A small-molecule ligand and the protein it binds are described below.
Small molecule (SMILES): COC(=O)[C@H](C#N)Cc1c(-c2ccc(C)cc2)c2c(N)ncnc2n1/C=C/CO

Binding-site contacts:
Ligand atom C26 contacts residue CYS162 of chain 1.A at 3.4 Å (hydrophobic).
Ligand atom C28 contacts residue MET98 of chain 1.A at 3.5 Å (hydrophobic).
Ligand atom O16 contacts residue CYS38 of chain 1.A at 3.9 Å.
Ligand atom N29 contacts residue MET98 of chain 1.A at 2.9 Å (h-bond).
Ligand atom C13 contacts residue CYS38 of chain 1.A at 3.1 Å (hydrophobic).
Ligand atom C23 contacts residue THR95 of chain 1.A at 3.8 Å.
Ligand atom C21 contacts residue ALA51 of chain 1.A at 3.7 Å (hydrophobic).
Ligand atom C25 contacts residue ILE79 of chain 1.A at 3.7 Å (hydrophobic).
Ligand atom C22 contacts residue LYS53 of chain 1.A at 3.6 Å.
Ligand atom N01 contacts residue ALA51 of chain 1.A at 3.0 Å.
Ligand atom N01 contacts residue GLU96 of chain 1.A at 2.9 Å (salt-bridge).
Ligand atom C21 contacts residue THR95 of chain 1.A at 3.8 Å.
Ligand atom C02 contacts residue MET98 of chain 1.A at 4.0 Å (hydrophobic).
Ligand atom C24 contacts residue THR95 of chain 1.A at 3.6 Å.
Ligand atom C24 contacts residue VAL93 of chain 1.A at 3.2 Å (hydrophobic).
Ligand atom C12 contacts residue CYS38 of chain 1.A at 3.1 Å (hydrophobic).
Ligand atom N29 contacts residue ALA51 of chain 1.A at 3.8 Å.
Ligand atom C22 contacts residue VAL93 of chain 1.A at 3.7 Å (hydrophobic).
Ligand atom N18 contacts residue ASP163 of chain 1.A at 3.7 Å.
Ligand atom C11 contacts residue CYS38 of chain 1.A at 2.3 Å (hydrophobic).
Ligand atom C19 contacts residue CYS38 of chain 1.A at 3.9 Å (hydrophobic).
Ligand atom O09 contacts residue ILE30 of chain 1.A at 3.0 Å (h-bond).
Ligand atom C25 contacts residue CYS162 of chain 1.A at 3.2 Å (hydrophobic).
Ligand atom C15 contacts residue SER36 of chain 1.A at 3.5 Å.
Ligand atom C28 contacts residue LEU97 of chain 1.A at 3.8 Å (hydrophobic).
Ligand atom C06 contacts residue ILE30 of chain 1.A at 3.3 Å (hydrophobic).
Ligand atom C07 contacts residue ILE30 of chain 1.A at 4.0 Å (hydrophobic).
Ligand atom C02 contacts residue GLU96 of chain 1.A at 4.0 Å.
Ligand atom C15 contacts residue CYS38 of chain 1.A at 3.8 Å (hydrophobic).
Ligand atom O16 contacts residue LYS53 of chain 1.A at 3.3 Å (salt-bridge).
Ligand atom N29 contacts residue LEU97 of chain 1.A at 3.7 Å.
Ligand atom C24 contacts residue LEU69 of chain 1.A at 4.0 Å (hydrophobic).
Ligand atom C22 contacts residue THR95 of chain 1.A at 3.6 Å.
Ligand atom C10 contacts residue CYS38 of chain 1.A at 3.1 Å (hydrophobic).
Ligand atom C02 contacts residue ALA51 of chain 1.A at 3.3 Å (hydrophobic).
Ligand atom C08 contacts residue ILE30 of chain 1.A at 3.6 Å (hydrophobic).
Ligand atom N01 contacts residue THR95 of chain 1.A at 3.0 Å (h-bond).
Ligand atom O14 contacts residue CYS38 of chain 1.A at 3.0 Å (h-bond).
Ligand atom C03 contacts residue ALA51 of chain 1.A at 3.8 Å (hydrophobic).
Ligand atom O16 contacts residue ASP163 of chain 1.A at 3.4 Å (salt-bridge).

Sequence of chain 1.A:
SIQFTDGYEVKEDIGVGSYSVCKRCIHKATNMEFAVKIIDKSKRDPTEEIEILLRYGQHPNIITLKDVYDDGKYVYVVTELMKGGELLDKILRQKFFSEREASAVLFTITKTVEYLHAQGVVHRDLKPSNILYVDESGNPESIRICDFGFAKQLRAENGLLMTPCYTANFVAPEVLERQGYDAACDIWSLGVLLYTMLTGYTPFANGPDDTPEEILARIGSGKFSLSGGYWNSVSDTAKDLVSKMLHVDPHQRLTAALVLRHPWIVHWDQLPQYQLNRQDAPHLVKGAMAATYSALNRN